Sequence of chain 1.B:
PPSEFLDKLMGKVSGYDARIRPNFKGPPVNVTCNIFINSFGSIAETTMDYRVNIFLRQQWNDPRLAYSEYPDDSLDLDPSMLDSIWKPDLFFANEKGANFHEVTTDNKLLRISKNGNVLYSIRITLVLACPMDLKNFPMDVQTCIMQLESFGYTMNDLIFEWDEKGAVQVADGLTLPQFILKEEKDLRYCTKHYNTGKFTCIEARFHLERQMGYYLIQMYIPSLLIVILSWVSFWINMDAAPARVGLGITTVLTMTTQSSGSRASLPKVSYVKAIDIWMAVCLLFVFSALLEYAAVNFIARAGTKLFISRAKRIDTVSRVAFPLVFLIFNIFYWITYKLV

Binding-site contacts:
Ligand atom C8 contacts residue ASN55 of chain 1.B at 3.4 Å.
Ligand atom O5 contacts residue ASN62 of chain 1.B at 2.4 Å (h-bond).
Ligand atom O7 contacts residue ASN62 of chain 1.B at 3.5 Å (h-bond).
Ligand atom C3 contacts residue PRO60 of chain 1.B at 4.0 Å (hydrophobic).
Ligand atom C7 contacts residue PRO60 of chain 1.B at 3.3 Å (hydrophobic).
Ligand atom O3 contacts residue PRO59 of chain 1.B at 3.5 Å.
Ligand atom C8 contacts residue ASN62 of chain 1.B at 4.3 Å.
Ligand atom C1 contacts residue ASN62 of chain 1.B at 1.5 Å.
Ligand atom C2 contacts residue PRO60 of chain 1.B at 3.4 Å (hydrophobic).
Ligand atom C2 contacts residue ASN62 of chain 1.B at 2.6 Å.
Ligand atom C3 contacts residue PRO59 of chain 1.B at 4.2 Å (hydrophobic).
Ligand atom C8 contacts residue VAL61 of chain 1.B at 3.8 Å (hydrophobic).
Ligand atom C7 contacts residue PRO59 of chain 1.B at 4.0 Å (hydrophobic).
Ligand atom N2 contacts residue ASN62 of chain 1.B at 3.0 Å (h-bond).
Ligand atom C3 contacts residue ASN62 of chain 1.B at 3.9 Å.
Ligand atom C1 contacts residue PRO60 of chain 1.B at 3.4 Å (hydrophobic).
Ligand atom C5 contacts residue ASN62 of chain 1.B at 3.7 Å.
Ligand atom C8 contacts residue PRO60 of chain 1.B at 3.3 Å (hydrophobic).
Ligand atom C4 contacts residue ASN62 of chain 1.B at 4.3 Å.
Ligand atom N2 contacts residue VAL61 of chain 1.B at 4.3 Å.
Ligand atom C8 contacts residue PRO59 of chain 1.B at 4.0 Å (hydrophobic).
Ligand atom N2 contacts residue PRO60 of chain 1.B at 2.4 Å (h-bond).
Ligand atom O7 contacts residue PRO60 of chain 1.B at 4.5 Å.
Ligand atom N2 contacts residue PRO59 of chain 1.B at 4.0 Å.
Ligand atom C7 contacts residue ASN62 of chain 1.B at 3.4 Å.

A small-molecule ligand and the protein it binds are described below.
Small molecule (SMILES): CC(=O)N[C@H]1[C@H](O[C@H]2[C@H](O)[C@@H](NC(C)=O)CO[C@@H]2CO)O[C@H](CO)[C@@H](O)[C@@H]1O